Sequence of chain 1.C:
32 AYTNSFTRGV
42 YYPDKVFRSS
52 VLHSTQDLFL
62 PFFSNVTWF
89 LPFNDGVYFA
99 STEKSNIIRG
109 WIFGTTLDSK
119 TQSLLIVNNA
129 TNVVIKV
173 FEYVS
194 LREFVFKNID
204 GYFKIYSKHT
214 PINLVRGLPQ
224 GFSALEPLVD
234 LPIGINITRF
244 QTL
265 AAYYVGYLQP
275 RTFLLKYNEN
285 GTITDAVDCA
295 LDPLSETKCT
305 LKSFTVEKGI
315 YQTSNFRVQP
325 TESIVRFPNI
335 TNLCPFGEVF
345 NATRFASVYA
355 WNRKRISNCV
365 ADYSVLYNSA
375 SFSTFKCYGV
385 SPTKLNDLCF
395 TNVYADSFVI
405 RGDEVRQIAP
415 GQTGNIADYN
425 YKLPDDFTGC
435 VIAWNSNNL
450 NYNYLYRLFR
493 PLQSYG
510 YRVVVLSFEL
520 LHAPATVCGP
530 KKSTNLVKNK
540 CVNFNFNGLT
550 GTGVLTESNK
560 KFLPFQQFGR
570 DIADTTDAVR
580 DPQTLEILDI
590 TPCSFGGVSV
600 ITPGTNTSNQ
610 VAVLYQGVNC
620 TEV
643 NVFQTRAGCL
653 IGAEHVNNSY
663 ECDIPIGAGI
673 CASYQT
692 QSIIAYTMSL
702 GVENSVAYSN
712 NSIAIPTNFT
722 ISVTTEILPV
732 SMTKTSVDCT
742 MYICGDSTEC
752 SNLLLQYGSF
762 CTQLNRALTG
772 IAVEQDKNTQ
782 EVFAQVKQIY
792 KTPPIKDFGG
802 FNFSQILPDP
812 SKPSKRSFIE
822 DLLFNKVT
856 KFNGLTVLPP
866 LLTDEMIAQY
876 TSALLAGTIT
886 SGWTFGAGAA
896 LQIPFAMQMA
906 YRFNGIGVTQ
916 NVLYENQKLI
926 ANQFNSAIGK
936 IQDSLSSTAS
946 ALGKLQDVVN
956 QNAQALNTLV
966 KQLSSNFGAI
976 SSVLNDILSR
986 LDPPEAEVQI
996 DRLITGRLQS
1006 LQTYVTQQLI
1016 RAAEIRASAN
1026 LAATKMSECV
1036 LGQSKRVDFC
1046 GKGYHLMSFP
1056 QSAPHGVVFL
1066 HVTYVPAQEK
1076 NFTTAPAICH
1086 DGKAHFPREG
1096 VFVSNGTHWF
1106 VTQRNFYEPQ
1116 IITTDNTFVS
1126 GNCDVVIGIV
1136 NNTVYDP

This small molecule binds to this protein.
Small molecule (SMILES): CC(=O)N[C@@H]1[C@@H](O)[C@H](O)[C@@H](CO)O[C@H]1O

Binding-site contacts:
Ligand atom C4 contacts residue ASN711 of chain 1.C at 4.2 Å.
Ligand atom C7 contacts residue ASN711 of chain 1.C at 4.0 Å.
Ligand atom C5 contacts residue ASN711 of chain 1.C at 3.7 Å.
Ligand atom O5 contacts residue ASN711 of chain 1.C at 2.4 Å (h-bond).
Ligand atom C8 contacts residue GLY1133 of chain 1.C at 4.1 Å.
Ligand atom C3 contacts residue ASN711 of chain 1.C at 3.8 Å.
Ligand atom C1 contacts residue ASN711 of chain 1.C at 1.4 Å.
Ligand atom N2 contacts residue ASN711 of chain 1.C at 2.9 Å (h-bond).
Ligand atom C2 contacts residue ASN711 of chain 1.C at 2.5 Å.